Binding-site contacts:
Ligand atom O7 contacts residue ASN129 of chain 1.D at 3.4 Å (h-bond).
Ligand atom C5 contacts residue ASN147 of chain 1.D at 3.6 Å.
Ligand atom C2 contacts residue ASN147 of chain 1.D at 2.4 Å.
Ligand atom C1 contacts residue LEU166 of chain 1.D at 4.5 Å (hydrophobic).
Ligand atom C3 contacts residue ASN147 of chain 1.D at 3.7 Å.
Ligand atom C5 contacts residue TYR164 of chain 1.D at 4.0 Å (hydrophobic).
Ligand atom C8 contacts residue THR130 of chain 1.D at 3.5 Å.
Ligand atom O4 contacts residue TYR164 of chain 1.D at 4.1 Å.
Ligand atom C7 contacts residue THR130 of chain 1.D at 3.6 Å.
Ligand atom C7 contacts residue VAL128 of chain 1.D at 4.0 Å (hydrophobic).
Ligand atom C8 contacts residue LEU166 of chain 1.D at 3.9 Å (hydrophobic).
Ligand atom C8 contacts residue TYR164 of chain 1.D at 3.7 Å (hydrophobic).
Ligand atom N2 contacts residue LEU166 of chain 1.D at 4.2 Å.
Ligand atom C8 contacts residue ILE316 of chain 1.D at 4.4 Å (hydrophobic).
Ligand atom N2 contacts residue TYR164 of chain 1.D at 4.4 Å.
Ligand atom O7 contacts residue ASN147 of chain 1.D at 4.0 Å.
Ligand atom O5 contacts residue ASN147 of chain 1.D at 2.3 Å (h-bond).
Ligand atom O7 contacts residue VAL128 of chain 1.D at 3.7 Å.
Ligand atom C8 contacts residue VAL128 of chain 1.D at 3.8 Å (hydrophobic).
Ligand atom O5 contacts residue TYR164 of chain 1.D at 4.2 Å.
Ligand atom N2 contacts residue ASN147 of chain 1.D at 2.9 Å (h-bond).
Ligand atom O7 contacts residue THR130 of chain 1.D at 3.0 Å (h-bond).
Ligand atom C4 contacts residue ASN147 of chain 1.D at 4.2 Å.
Ligand atom C7 contacts residue TYR164 of chain 1.D at 4.4 Å (hydrophobic).
Ligand atom C1 contacts residue ASN147 of chain 1.D at 1.4 Å.
Ligand atom C3 contacts residue TYR164 of chain 1.D at 4.1 Å (hydrophobic).
Ligand atom C1 contacts residue TYR164 of chain 1.D at 3.9 Å (hydrophobic).
Ligand atom O6 contacts residue ASN147 of chain 1.D at 4.3 Å.
Ligand atom C7 contacts residue ASN147 of chain 1.D at 3.6 Å.

A protein and the small-molecule ligand that binds it are described below.
Small molecule (SMILES): CC(=O)N[C@H]1[C@H](O[C@H]2[C@H](O)[C@@H](NC(C)=O)CO[C@@H]2CO)O[C@H](CO)[C@@H](O)[C@@H]1O

Sequence of chain 1.D:
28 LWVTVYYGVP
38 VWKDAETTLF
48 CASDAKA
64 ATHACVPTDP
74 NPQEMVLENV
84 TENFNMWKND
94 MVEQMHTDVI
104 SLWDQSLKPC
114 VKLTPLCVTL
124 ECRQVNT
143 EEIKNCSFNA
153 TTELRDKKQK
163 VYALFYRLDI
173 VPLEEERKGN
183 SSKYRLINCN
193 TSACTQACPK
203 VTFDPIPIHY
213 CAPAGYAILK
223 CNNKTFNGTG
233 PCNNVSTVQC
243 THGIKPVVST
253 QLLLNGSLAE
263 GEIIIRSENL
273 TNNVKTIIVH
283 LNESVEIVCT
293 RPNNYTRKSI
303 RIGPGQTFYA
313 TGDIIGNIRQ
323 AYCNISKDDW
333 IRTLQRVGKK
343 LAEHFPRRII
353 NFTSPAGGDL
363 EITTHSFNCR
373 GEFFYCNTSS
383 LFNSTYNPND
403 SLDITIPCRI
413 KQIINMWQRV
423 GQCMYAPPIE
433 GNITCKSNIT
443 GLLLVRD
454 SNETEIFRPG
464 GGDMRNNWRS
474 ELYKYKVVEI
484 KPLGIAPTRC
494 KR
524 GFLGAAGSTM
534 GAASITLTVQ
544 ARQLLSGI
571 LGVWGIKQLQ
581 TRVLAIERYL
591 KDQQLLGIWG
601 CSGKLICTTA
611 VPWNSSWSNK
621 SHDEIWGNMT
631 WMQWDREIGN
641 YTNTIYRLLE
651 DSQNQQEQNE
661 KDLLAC